Sequence of chain 5.G:
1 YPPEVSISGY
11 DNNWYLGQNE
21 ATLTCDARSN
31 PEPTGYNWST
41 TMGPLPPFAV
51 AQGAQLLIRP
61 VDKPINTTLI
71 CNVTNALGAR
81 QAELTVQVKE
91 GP

This protein binds this small molecule.
Small molecule (SMILES): CC(=O)N[C@@H]1[C@@H](O)[C@H](O)[C@@H](CO)O[C@H]1O

Binding-site contacts:
Ligand atom C4 contacts residue ASN72 of chain 5.G at 4.3 Å.
Ligand atom O5 contacts residue ASN72 of chain 5.G at 2.4 Å (h-bond).
Ligand atom C1 contacts residue ALA79 of chain 5.G at 4.3 Å (hydrophobic).
Ligand atom O5 contacts residue THR74 of chain 5.G at 4.0 Å.
Ligand atom C2 contacts residue ASN72 of chain 5.G at 2.6 Å.
Ligand atom C8 contacts residue GLN81 of chain 5.G at 3.2 Å.
Ligand atom C7 contacts residue ASN72 of chain 5.G at 3.5 Å.
Ligand atom N2 contacts residue ASN72 of chain 5.G at 3.2 Å (h-bond).
Ligand atom C6 contacts residue THR74 of chain 5.G at 3.7 Å.
Ligand atom O7 contacts residue ASN72 of chain 5.G at 3.3 Å (h-bond).
Ligand atom C7 contacts residue GLN81 of chain 5.G at 3.8 Å.
Ligand atom C5 contacts residue THR74 of chain 5.G at 3.9 Å.
Ligand atom C3 contacts residue ASN72 of chain 5.G at 4.0 Å.
Ligand atom C1 contacts residue ASN72 of chain 5.G at 1.5 Å.
Ligand atom C5 contacts residue ASN72 of chain 5.G at 3.7 Å.
Ligand atom N2 contacts residue GLN81 of chain 5.G at 4.3 Å.
Ligand atom O7 contacts residue GLN81 of chain 5.G at 3.9 Å.